A small-molecule ligand and the protein it binds are described below.
Small molecule (SMILES): Cc1cc(N)nc(C[C@@H]2CNC[C@@H]2OCCNC[C@H](F)c2cccc(F)c2)c1

Binding-site contacts:
Ligand atom C4 contacts residue GLU296 of chain 1.B at 3.5 Å.
Ligand atom N6A contacts residue HEM1 of chain 1.H at 2.8 Å (h-bond).
Ligand atom C2' contacts residue HEM1 of chain 1.H at 3.4 Å.
Ligand atom N2 contacts residue HEM1 of chain 1.H at 3.1 Å (h-bond).
Ligand atom C3 contacts residue GLU296 of chain 1.B at 3.6 Å.
Ligand atom C4A contacts residue MET40 of chain 1.B at 3.7 Å (hydrophobic).
Ligand atom C1 contacts residue HEM1 of chain 1.H at 3.7 Å.
Ligand atom C6A contacts residue HEM1 of chain 1.H at 3.5 Å.
Ligand atom F13 contacts residue PHE288 of chain 1.B at 3.6 Å.
Ligand atom C14 contacts residue GLY290 of chain 1.B at 3.6 Å.
Ligand atom N6A contacts residue ARG118 of chain 1.B at 3.5 Å (salt-bridge).
Ligand atom C14 contacts residue HEM1 of chain 1.H at 3.5 Å.
Ligand atom C15 contacts residue HEM1 of chain 1.H at 3.5 Å.
Ligand atom C5' contacts residue TRP382 of chain 1.B at 3.4 Å (hydrophobic).
Ligand atom C2A contacts residue HEM1 of chain 1.H at 3.5 Å.
Ligand atom F13 contacts residue GLY290 of chain 1.B at 3.2 Å.
Ligand atom F5 contacts residue HEM1 of chain 1.H at 3.5 Å.
Ligand atom C3 contacts residue VAL271 of chain 1.B at 3.7 Å (hydrophobic).
Ligand atom F13 contacts residue PRO269 of chain 1.B at 3.6 Å.
Ligand atom C7A contacts residue HEM1 of chain 1.H at 3.5 Å.
Ligand atom C5A contacts residue TYR410 of chain 1.B at 3.5 Å (hydrophobic).
Ligand atom C8A contacts residue TRP10 of chain 1.A at 3.6 Å (hydrophobic).
Ligand atom C16 contacts residue GLU296 of chain 1.B at 3.1 Å.
Ligand atom N1' contacts residue HEM1 of chain 1.H at 2.7 Å (h-bond).
Ligand atom C11 contacts residue GLU296 of chain 1.B at 3.7 Å.
Ligand atom C15 contacts residue TRP291 of chain 1.B at 3.1 Å (hydrophobic).
Ligand atom C14 contacts residue TRP291 of chain 1.B at 3.6 Å (hydrophobic).
Ligand atom C4 contacts residue HEM1 of chain 1.H at 3.3 Å.
Ligand atom N1A contacts residue HEM1 of chain 1.H at 2.7 Å (h-bond).
Ligand atom F5 contacts residue VAL271 of chain 1.B at 3.6 Å.
Ligand atom F13 contacts residue HEM1 of chain 1.H at 3.7 Å.
Ligand atom C1 contacts residue GLN182 of chain 1.B at 3.6 Å.
Ligand atom F13 contacts residue SER289 of chain 1.B at 3.5 Å.
Ligand atom C5' contacts residue H4B1 of chain 1.I at 3.3 Å.
Ligand atom C16 contacts residue HEM1 of chain 1.H at 3.7 Å.
Ligand atom C2 contacts residue GLN182 of chain 1.B at 3.5 Å.
Ligand atom C6A contacts residue TYR410 of chain 1.B at 3.6 Å (hydrophobic).
Ligand atom C5' contacts residue HEM1 of chain 1.H at 3.3 Å.
Ligand atom N1' contacts residue H4B1 of chain 1.I at 2.8 Å (h-bond).
Ligand atom O1 contacts residue HEM1 of chain 1.H at 3.5 Å (h-bond).

Sequence of chain 1.B:
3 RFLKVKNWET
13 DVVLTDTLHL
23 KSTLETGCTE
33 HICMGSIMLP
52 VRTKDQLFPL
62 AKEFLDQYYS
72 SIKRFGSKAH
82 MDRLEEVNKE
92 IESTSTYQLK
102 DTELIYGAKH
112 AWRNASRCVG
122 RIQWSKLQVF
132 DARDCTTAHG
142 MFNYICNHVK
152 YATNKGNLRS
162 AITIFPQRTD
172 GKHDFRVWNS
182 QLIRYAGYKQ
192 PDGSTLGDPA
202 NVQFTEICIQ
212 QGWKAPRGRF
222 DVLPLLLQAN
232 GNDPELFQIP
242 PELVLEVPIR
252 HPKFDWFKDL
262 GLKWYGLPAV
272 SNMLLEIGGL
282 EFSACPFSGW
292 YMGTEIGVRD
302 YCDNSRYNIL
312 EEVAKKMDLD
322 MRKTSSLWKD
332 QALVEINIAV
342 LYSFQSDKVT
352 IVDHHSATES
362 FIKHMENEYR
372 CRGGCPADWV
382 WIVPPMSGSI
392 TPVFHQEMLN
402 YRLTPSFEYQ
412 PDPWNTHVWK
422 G

Sequence of chain 1.A:
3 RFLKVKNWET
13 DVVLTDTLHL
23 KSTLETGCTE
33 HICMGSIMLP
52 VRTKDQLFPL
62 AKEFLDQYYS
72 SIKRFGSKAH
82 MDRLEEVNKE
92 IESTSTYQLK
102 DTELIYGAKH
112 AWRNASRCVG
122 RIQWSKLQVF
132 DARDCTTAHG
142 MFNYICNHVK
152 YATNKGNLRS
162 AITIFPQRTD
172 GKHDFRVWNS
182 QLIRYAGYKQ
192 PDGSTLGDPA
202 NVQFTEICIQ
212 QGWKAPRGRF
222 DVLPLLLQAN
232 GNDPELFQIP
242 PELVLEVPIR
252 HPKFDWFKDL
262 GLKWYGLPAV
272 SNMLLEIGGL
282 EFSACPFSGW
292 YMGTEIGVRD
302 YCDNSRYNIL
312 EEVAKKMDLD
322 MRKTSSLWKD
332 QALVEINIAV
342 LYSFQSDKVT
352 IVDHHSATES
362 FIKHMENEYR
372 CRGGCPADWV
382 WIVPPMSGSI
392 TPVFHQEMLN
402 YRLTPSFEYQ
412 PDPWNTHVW